Sequence of chain 1.A:
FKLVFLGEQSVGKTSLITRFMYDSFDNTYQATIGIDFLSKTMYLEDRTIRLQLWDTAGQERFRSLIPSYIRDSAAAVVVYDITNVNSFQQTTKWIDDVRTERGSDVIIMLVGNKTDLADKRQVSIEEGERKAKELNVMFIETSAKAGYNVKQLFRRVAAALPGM

Binding-site contacts:
Ligand atom O6 contacts residue ASP122 of chain 1.A at 3.5 Å (salt-bridge).
Ligand atom O2' contacts residue ASN33 of chain 1.A at 3.1 Å (h-bond).
Ligand atom O1B contacts residue VAL17 of chain 1.A at 3.4 Å (h-bond).
Ligand atom O3' contacts residue ASN33 of chain 1.A at 2.9 Å (h-bond).
Ligand atom O6 contacts residue SER149 of chain 1.A at 3.5 Å.
Ligand atom C6 contacts residue LYS120 of chain 1.A at 3.5 Å.
Ligand atom O1G contacts residue TYR35 of chain 1.A at 2.5 Å (h-bond).
Ligand atom O6 contacts residue ASN119 of chain 1.A at 3.3 Å (h-bond).
Ligand atom O1A contacts residue SER21 of chain 1.A at 2.7 Å (h-bond).
Ligand atom O6 contacts residue LYS151 of chain 1.A at 3.2 Å (salt-bridge).
Ligand atom C8 contacts residue SER21 of chain 1.A at 3.4 Å.
Ligand atom N3B contacts residue MG1 of chain 1.B at 3.5 Å.
Ligand atom O6 contacts residue LYS120 of chain 1.A at 3.4 Å.
Ligand atom O3G contacts residue GLN15 of chain 1.A at 3.4 Å.
Ligand atom O1A contacts residue THR20 of chain 1.A at 3.5 Å (h-bond).
Ligand atom O1B contacts residue GLY18 of chain 1.A at 3.0 Å (h-bond).
Ligand atom O3G contacts residue LYS19 of chain 1.A at 2.7 Å (salt-bridge).
Ligand atom N7 contacts residue ASN119 of chain 1.A at 3.2 Å (h-bond).
Ligand atom O3' contacts residue TYR35 of chain 1.A at 3.4 Å.
Ligand atom O1A contacts residue GLY18 of chain 1.A at 3.4 Å.
Ligand atom O2B contacts residue MG1 of chain 1.B at 2.0 Å.
Ligand atom O2B contacts residue THR20 of chain 1.A at 2.9 Å (h-bond).
Ligand atom N3B contacts residue SER16 of chain 1.A at 3.0 Å (h-bond).
Ligand atom O3A contacts residue GLY18 of chain 1.A at 3.1 Å (h-bond).
Ligand atom O4' contacts residue LYS120 of chain 1.A at 3.1 Å (salt-bridge).
Ligand atom N1 contacts residue ASP122 of chain 1.A at 2.7 Å (salt-bridge).
Ligand atom O2' contacts residue ASP32 of chain 1.A at 2.8 Å (salt-bridge).
Ligand atom PG contacts residue MG1 of chain 1.B at 3.1 Å.
Ligand atom O2' contacts residue PHE31 of chain 1.A at 3.2 Å.
Ligand atom O1B contacts residue LYS19 of chain 1.A at 2.8 Å (salt-bridge).
Ligand atom O2G contacts residue MG1 of chain 1.B at 1.8 Å.
Ligand atom O6 contacts residue ALA150 of chain 1.A at 2.8 Å (h-bond).
Ligand atom N2 contacts residue ASP122 of chain 1.A at 2.7 Å (salt-bridge).
Ligand atom O2A contacts residue TYR35 of chain 1.A at 3.3 Å.
Ligand atom N2 contacts residue LEU123 of chain 1.A at 3.5 Å.
Ligand atom C5' contacts residue SER16 of chain 1.A at 3.4 Å.
Ligand atom O2G contacts residue THR38 of chain 1.A at 2.9 Å (h-bond).
Ligand atom O3G contacts residue GLY64 of chain 1.A at 2.8 Å (h-bond).
Ligand atom PB contacts residue MG1 of chain 1.B at 3.3 Å.
Ligand atom N1 contacts residue LYS151 of chain 1.A at 3.5 Å.

The small molecule below binds the protein below.
Small molecule (SMILES): Nc1nc2c(ncn2[C@@H]2O[C@H](CO[P](=O)(O)O[P](=O)(O)NP(=O)(O)O)[C@@H](O)[C@H]2O)c(=O)[nH]1